Sequence of chain 1.A:
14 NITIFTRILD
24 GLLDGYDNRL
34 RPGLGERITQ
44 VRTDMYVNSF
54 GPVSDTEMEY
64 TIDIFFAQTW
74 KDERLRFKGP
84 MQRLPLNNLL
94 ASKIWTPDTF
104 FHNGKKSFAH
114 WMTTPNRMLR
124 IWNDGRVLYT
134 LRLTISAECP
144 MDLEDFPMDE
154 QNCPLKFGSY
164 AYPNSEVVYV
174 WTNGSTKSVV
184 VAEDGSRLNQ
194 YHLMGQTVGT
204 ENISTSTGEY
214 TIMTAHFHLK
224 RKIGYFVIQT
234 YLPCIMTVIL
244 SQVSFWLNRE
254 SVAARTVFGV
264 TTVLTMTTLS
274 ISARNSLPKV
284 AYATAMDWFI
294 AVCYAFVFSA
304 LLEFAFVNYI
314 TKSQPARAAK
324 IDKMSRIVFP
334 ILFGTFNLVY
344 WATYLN

Sequence of chain 1.E:
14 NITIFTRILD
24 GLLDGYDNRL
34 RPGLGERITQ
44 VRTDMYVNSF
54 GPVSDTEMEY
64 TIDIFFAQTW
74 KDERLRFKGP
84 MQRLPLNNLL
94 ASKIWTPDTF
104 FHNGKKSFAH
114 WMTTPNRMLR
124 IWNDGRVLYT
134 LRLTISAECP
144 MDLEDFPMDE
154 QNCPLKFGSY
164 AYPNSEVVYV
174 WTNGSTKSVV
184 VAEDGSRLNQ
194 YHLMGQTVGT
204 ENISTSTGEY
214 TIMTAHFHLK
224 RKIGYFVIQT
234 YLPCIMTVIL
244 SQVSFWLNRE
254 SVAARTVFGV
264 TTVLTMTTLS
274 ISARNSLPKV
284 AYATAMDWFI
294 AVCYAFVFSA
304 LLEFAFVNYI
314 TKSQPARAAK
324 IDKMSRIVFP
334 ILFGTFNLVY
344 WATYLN

The protein below binds the small molecule below.
Small molecule (SMILES): CCC[C@@H](CO)NC(=O)c1ccc(OCc2c(-c3ccc(C)nc3)noc2C)nc1

Binding-site contacts:
Ligand atom C18 contacts residue TYR213 of chain 1.A at 4.1 Å (hydrophobic).
Ligand atom C contacts residue LYS159 of chain 1.A at 3.9 Å.
Ligand atom C8 contacts residue THR208 of chain 1.A at 3.8 Å.
Ligand atom C6 contacts residue TYR49 of chain 1.E at 3.4 Å (hydrophobic).
Ligand atom C19 contacts residue TYR213 of chain 1.A at 4.0 Å (hydrophobic).
Ligand atom N1 contacts residue THR210 of chain 1.A at 4.0 Å.
Ligand atom C9 contacts residue THR208 of chain 1.A at 3.6 Å.
Ligand atom C19 contacts residue TYR163 of chain 1.A at 3.4 Å (hydrophobic).
Ligand atom C20 contacts residue THR210 of chain 1.A at 4.1 Å.
Ligand atom O1 contacts residue TYR49 of chain 1.E at 3.7 Å.
Ligand atom C17 contacts residue TYR163 of chain 1.A at 3.0 Å (hydrophobic).
Ligand atom N3 contacts residue TYR49 of chain 1.E at 3.7 Å.
Ligand atom C13 contacts residue ASP47 of chain 1.E at 3.6 Å.
Ligand atom C19 contacts residue PHE103 of chain 1.A at 4.0 Å (hydrophobic).
Ligand atom C13 contacts residue PHE68 of chain 1.E at 3.8 Å (hydrophobic).
Ligand atom C13 contacts residue ALA70 of chain 1.E at 4.1 Å (hydrophobic).
Ligand atom N3 contacts residue THR208 of chain 1.A at 3.4 Å.
Ligand atom C19 contacts residue SER162 of chain 1.A at 3.4 Å.
Ligand atom O2 contacts residue THR208 of chain 1.A at 4.1 Å.
Ligand atom C12 contacts residue PHE68 of chain 1.E at 4.1 Å (hydrophobic).
Ligand atom C18 contacts residue TYR163 of chain 1.A at 3.5 Å (hydrophobic).
Ligand atom C16 contacts residue TYR163 of chain 1.A at 4.0 Å (hydrophobic).
Ligand atom C21 contacts residue THR208 of chain 1.A at 3.3 Å.
Ligand atom O contacts residue TYR49 of chain 1.E at 4.0 Å.
Ligand atom C11 contacts residue PHE68 of chain 1.E at 4.0 Å (hydrophobic).
Ligand atom C7 contacts residue THR208 of chain 1.A at 3.7 Å.
Ligand atom N1 contacts residue THR133 of chain 1.E at 3.4 Å (h-bond).
Ligand atom C5 contacts residue TYR49 of chain 1.E at 3.1 Å (hydrophobic).
Ligand atom C6 contacts residue THR208 of chain 1.A at 3.5 Å.
Ligand atom N contacts residue TYR49 of chain 1.E at 2.9 Å (h-bond).
Ligand atom N2 contacts residue TYR213 of chain 1.A at 4.0 Å.
Ligand atom C21 contacts residue TYR49 of chain 1.E at 3.4 Å (hydrophobic).
Ligand atom C9 contacts residue TYR49 of chain 1.E at 4.2 Å (hydrophobic).
Ligand atom C16 contacts residue PHE68 of chain 1.E at 4.1 Å (hydrophobic).
Ligand atom O3 contacts residue ALA70 of chain 1.E at 3.8 Å.
Ligand atom C contacts residue HIS105 of chain 1.A at 3.8 Å.
Ligand atom C10 contacts residue TYR49 of chain 1.E at 3.7 Å (hydrophobic).
Ligand atom O3 contacts residue THR133 of chain 1.E at 3.5 Å (h-bond).
Ligand atom C3 contacts residue TYR49 of chain 1.E at 4.1 Å (hydrophobic).
Ligand atom C7 contacts residue TYR49 of chain 1.E at 3.9 Å (hydrophobic).